Sequence of chain 5.A:
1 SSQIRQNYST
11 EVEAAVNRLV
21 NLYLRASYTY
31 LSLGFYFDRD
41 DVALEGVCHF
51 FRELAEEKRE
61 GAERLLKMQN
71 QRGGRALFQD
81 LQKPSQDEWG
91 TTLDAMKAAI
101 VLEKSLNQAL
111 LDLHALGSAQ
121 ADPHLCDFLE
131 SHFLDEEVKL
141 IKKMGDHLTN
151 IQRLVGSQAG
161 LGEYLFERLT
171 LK

A small-molecule ligand and the protein it binds are described below.
Small molecule (SMILES): CC1=N[Pt]2N=C(C)O[As]2(O)(O)O1

Binding-site contacts:
Ligand atom C4 contacts residue ARG52 of chain 5.A at 3.7 Å.
Ligand atom N2 contacts residue GLU53 of chain 5.A at 3.0 Å (salt-bridge).
Ligand atom C2 contacts residue GLU45 of chain 5.A at 4.0 Å.
Ligand atom C1 contacts residue CD1 of chain 5.S at 3.9 Å.
Ligand atom O2 contacts residue ARG52 of chain 5.A at 3.5 Å.
Ligand atom C4 contacts residue GLU56 of chain 5.A at 4.4 Å.
Ligand atom O3 contacts residue CD1 of chain 5.S at 3.3 Å.
Ligand atom O1 contacts residue CD1 of chain 5.S at 3.9 Å.
Ligand atom C1 contacts residue HIS49 of chain 5.A at 4.1 Å.
Ligand atom AS1 contacts residue ARG52 of chain 5.A at 3.8 Å.
Ligand atom PT1 contacts residue CD1 of chain 5.S at 4.1 Å.
Ligand atom N1 contacts residue HIS49 of chain 5.A at 2.8 Å (h-bond).
Ligand atom C3 contacts residue GLU53 of chain 5.A at 3.4 Å.
Ligand atom C4 contacts residue GLU53 of chain 5.A at 3.3 Å.
Ligand atom AS1 contacts residue CD1 of chain 5.S at 4.0 Å.
Ligand atom C3 contacts residue HIS49 of chain 5.A at 4.2 Å.
Ligand atom N2 contacts residue ARG52 of chain 5.A at 3.8 Å.
Ligand atom AS1 contacts residue HIS49 of chain 5.A at 4.3 Å.
Ligand atom N2 contacts residue HIS49 of chain 5.A at 3.0 Å (h-bond).
Ligand atom PT1 contacts residue HIS49 of chain 5.A at 2.0 Å.
Ligand atom C3 contacts residue ARG52 of chain 5.A at 3.8 Å.
Ligand atom O3 contacts residue ARG52 of chain 5.A at 2.3 Å (salt-bridge).
Ligand atom N1 contacts residue CD1 of chain 5.S at 3.9 Å.